A protein and the small-molecule ligand that binds it are described below.
Small molecule (SMILES): CC(=O)N[C@@H]1[C@@H](O)[C@H](O)[C@@H](CO)O[C@H]1O

Binding-site contacts:
Ligand atom C2 contacts residue ASN329 of chain 1.B at 2.5 Å.
Ligand atom C8 contacts residue ASN329 of chain 1.B at 3.4 Å.
Ligand atom C7 contacts residue ASN329 of chain 1.B at 3.1 Å.
Ligand atom C7 contacts residue CYS327 of chain 1.B at 4.4 Å (hydrophobic).
Ligand atom C8 contacts residue CYS327 of chain 1.B at 3.4 Å (hydrophobic).
Ligand atom C4 contacts residue ASN329 of chain 1.B at 4.2 Å.
Ligand atom C8 contacts residue THR300 of chain 1.B at 4.1 Å.
Ligand atom O7 contacts residue ASN329 of chain 1.B at 3.9 Å.
Ligand atom C3 contacts residue ASN329 of chain 1.B at 3.8 Å.
Ligand atom C8 contacts residue MET290 of chain 1.B at 4.0 Å (hydrophobic).
Ligand atom C1 contacts residue ASN329 of chain 1.B at 1.4 Å.
Ligand atom O5 contacts residue ASN329 of chain 1.B at 2.3 Å (h-bond).
Ligand atom N2 contacts residue ASN329 of chain 1.B at 2.6 Å (h-bond).
Ligand atom C8 contacts residue GLY289 of chain 1.B at 4.3 Å.
Ligand atom C7 contacts residue GLY289 of chain 1.B at 4.5 Å.
Ligand atom O7 contacts residue GLY289 of chain 1.B at 3.8 Å.
Ligand atom C5 contacts residue ASN329 of chain 1.B at 3.6 Å.
Ligand atom O7 contacts residue CYS327 of chain 1.B at 4.4 Å.

Sequence of chain 1.B:
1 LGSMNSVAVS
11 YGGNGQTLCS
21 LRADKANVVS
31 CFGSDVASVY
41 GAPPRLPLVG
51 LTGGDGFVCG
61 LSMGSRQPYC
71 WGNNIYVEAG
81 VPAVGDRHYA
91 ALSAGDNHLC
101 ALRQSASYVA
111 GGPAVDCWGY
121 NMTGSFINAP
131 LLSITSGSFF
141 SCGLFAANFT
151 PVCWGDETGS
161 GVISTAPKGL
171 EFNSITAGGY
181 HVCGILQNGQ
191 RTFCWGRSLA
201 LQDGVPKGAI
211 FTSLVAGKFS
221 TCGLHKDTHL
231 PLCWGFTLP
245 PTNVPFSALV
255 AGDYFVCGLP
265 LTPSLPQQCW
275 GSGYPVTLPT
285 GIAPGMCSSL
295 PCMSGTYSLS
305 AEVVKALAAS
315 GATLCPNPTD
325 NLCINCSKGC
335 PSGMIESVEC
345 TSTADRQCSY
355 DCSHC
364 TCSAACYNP